Binding-site contacts:
Ligand atom C4 contacts residue PRO321 of chain 1.F at 3.6 Å (hydrophobic).
Ligand atom C4' contacts residue ARG130 of chain 1.E at 3.5 Å.
Ligand atom N1 contacts residue ASN330 of chain 1.E at 3.6 Å (h-bond).
Ligand atom O1A contacts residue THR134 of chain 1.E at 3.6 Å.
Ligand atom O3G contacts residue HIS294 of chain 1.F at 3.5 Å.
Ligand atom N3B contacts residue LYS133 of chain 1.E at 3.1 Å (salt-bridge).
Ligand atom N3 contacts residue ILE329 of chain 1.E at 3.5 Å.
Ligand atom C5 contacts residue PRO321 of chain 1.F at 3.6 Å (hydrophobic).
Ligand atom O2G contacts residue SER296 of chain 1.F at 3.7 Å.
Ligand atom N6 contacts residue CYS319 of chain 1.F at 3.4 Å (h-bond).
Ligand atom O1G contacts residue THR134 of chain 1.E at 2.7 Å (h-bond).
Ligand atom N1 contacts residue ALA331 of chain 1.E at 3.5 Å.
Ligand atom C6 contacts residue PRO321 of chain 1.F at 3.6 Å (hydrophobic).
Ligand atom O5' contacts residue ARG130 of chain 1.E at 2.9 Å (salt-bridge).
Ligand atom PB contacts residue THR134 of chain 1.E at 3.4 Å.
Ligand atom O2' contacts residue TYR315 of chain 1.F at 3.1 Å (h-bond).
Ligand atom PB contacts residue LYS133 of chain 1.E at 3.5 Å.
Ligand atom C8 contacts residue PRO318 of chain 1.F at 3.4 Å (hydrophobic).
Ligand atom O2A contacts residue ASP316 of chain 1.F at 3.1 Å (salt-bridge).
Ligand atom O3' contacts residue ARG130 of chain 1.E at 3.2 Å (salt-bridge).
Ligand atom N6 contacts residue ARG170 of chain 1.E at 3.2 Å (salt-bridge).
Ligand atom O3A contacts residue ARG130 of chain 1.E at 3.5 Å (salt-bridge).
Ligand atom O1A contacts residue GLY132 of chain 1.E at 3.3 Å.
Ligand atom N7 contacts residue CYS319 of chain 1.F at 3.5 Å (h-bond).
Ligand atom C5' contacts residue GLN135 of chain 1.E at 3.5 Å.
Ligand atom C2 contacts residue ASN330 of chain 1.E at 3.6 Å.
Ligand atom O5' contacts residue GLY132 of chain 1.E at 3.3 Å (h-bond).
Ligand atom C5' contacts residue ARG130 of chain 1.E at 3.6 Å.
Ligand atom N3 contacts residue PRO321 of chain 1.F at 3.6 Å.
Ligand atom C2 contacts residue PRO321 of chain 1.F at 3.6 Å (hydrophobic).
Ligand atom C8 contacts residue SER317 of chain 1.F at 3.1 Å.
Ligand atom C8 contacts residue LEU320 of chain 1.F at 3.4 Å (hydrophobic).
Ligand atom O2B contacts residue THR134 of chain 1.E at 2.9 Å (h-bond).
Ligand atom O1A contacts residue GLN135 of chain 1.E at 3.1 Å (h-bond).
Ligand atom N7 contacts residue PRO318 of chain 1.F at 3.0 Å (h-bond).
Ligand atom O1B contacts residue THR134 of chain 1.E at 2.9 Å (h-bond).
Ligand atom O3' contacts residue ARG310 of chain 1.E at 3.5 Å (salt-bridge).
Ligand atom O3A contacts residue GLY132 of chain 1.E at 3.5 Å (h-bond).
Ligand atom N7 contacts residue LEU320 of chain 1.F at 3.4 Å.
Ligand atom O1B contacts residue LYS133 of chain 1.E at 3.0 Å (salt-bridge).

Sequence of chain 1.E:
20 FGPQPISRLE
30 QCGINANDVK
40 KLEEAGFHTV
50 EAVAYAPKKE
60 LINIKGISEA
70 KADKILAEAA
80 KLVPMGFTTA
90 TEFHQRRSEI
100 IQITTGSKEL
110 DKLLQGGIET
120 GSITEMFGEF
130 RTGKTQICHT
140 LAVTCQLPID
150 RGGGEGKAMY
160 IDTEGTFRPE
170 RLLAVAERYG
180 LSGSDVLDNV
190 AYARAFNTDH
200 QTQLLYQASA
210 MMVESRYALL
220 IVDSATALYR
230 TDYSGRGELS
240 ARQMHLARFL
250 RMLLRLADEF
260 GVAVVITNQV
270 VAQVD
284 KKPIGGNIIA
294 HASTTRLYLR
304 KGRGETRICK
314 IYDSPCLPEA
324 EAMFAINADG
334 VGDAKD

The small molecule below binds the protein below.
Small molecule (SMILES): Nc1ncnc2c1ncn2[C@@H]1O[C@H](CO[P](=O)(O)O[P](=O)(O)NP(=O)(O)O)[C@@H](O)[C@H]1O

Sequence of chain 1.F:
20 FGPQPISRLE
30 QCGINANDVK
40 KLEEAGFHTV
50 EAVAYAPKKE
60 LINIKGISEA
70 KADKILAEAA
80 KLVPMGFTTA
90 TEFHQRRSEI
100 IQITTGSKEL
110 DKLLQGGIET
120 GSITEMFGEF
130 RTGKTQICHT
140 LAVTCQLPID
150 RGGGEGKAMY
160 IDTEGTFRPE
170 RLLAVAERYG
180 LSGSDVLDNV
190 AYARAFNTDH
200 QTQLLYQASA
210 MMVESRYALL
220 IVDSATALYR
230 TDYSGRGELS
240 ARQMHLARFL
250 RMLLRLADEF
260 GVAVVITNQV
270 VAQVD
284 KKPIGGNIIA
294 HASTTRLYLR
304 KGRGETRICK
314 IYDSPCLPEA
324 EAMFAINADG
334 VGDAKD